Sequence of chain 1.A:
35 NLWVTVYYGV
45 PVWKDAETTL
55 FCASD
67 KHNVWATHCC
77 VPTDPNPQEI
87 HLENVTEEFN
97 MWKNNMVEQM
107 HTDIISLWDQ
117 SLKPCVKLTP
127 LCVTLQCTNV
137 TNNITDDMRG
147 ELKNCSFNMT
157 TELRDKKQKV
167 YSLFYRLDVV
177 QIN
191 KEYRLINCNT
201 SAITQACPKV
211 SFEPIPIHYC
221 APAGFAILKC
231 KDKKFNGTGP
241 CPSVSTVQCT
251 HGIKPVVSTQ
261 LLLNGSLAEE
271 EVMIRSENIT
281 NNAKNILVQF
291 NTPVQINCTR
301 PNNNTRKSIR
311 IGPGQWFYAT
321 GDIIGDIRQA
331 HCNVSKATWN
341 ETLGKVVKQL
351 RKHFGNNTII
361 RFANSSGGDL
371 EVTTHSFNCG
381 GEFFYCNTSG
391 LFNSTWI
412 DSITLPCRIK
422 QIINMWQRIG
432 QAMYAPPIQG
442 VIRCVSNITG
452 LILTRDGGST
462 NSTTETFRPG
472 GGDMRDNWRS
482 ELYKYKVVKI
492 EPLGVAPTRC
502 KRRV

Binding-site contacts:
Ligand atom C2 contacts residue ASP94 of chain 1.C at 4.2 Å.
Ligand atom C6 contacts residue ASN95 of chain 1.C at 3.9 Å.
Ligand atom O7 contacts residue ASN135 of chain 1.A at 4.3 Å.
Ligand atom C7 contacts residue SER97 of chain 1.C at 4.3 Å.
Ligand atom C5 contacts residue ASP94 of chain 1.C at 4.0 Å.
Ligand atom O7 contacts residue ASP94 of chain 1.C at 4.3 Å.
Ligand atom C8 contacts residue LYS191 of chain 1.A at 4.2 Å.
Ligand atom O6 contacts residue ASP94 of chain 1.C at 3.7 Å.
Ligand atom C4 contacts residue ASN135 of chain 1.A at 4.3 Å.
Ligand atom C2 contacts residue ASN135 of chain 1.A at 2.5 Å.
Ligand atom N2 contacts residue ASP94 of chain 1.C at 4.2 Å.
Ligand atom C6 contacts residue GLY146 of chain 1.A at 4.4 Å.
Ligand atom N2 contacts residue SER97 of chain 1.C at 4.0 Å.
Ligand atom N2 contacts residue ASN135 of chain 1.A at 3.0 Å (h-bond).
Ligand atom C1 contacts residue LYS149 of chain 1.A at 4.5 Å.
Ligand atom C8 contacts residue TYR193 of chain 1.A at 4.5 Å (hydrophobic).
Ligand atom C4 contacts residue ASP94 of chain 1.C at 4.2 Å.
Ligand atom O6 contacts residue TRP92 of chain 1.C at 4.5 Å.
Ligand atom C8 contacts residue CYS133 of chain 1.A at 4.2 Å (hydrophobic).
Ligand atom C8 contacts residue TYR59 of chain 1.D at 3.5 Å (hydrophobic).
Ligand atom O5 contacts residue ASN95 of chain 1.C at 4.2 Å.
Ligand atom C1 contacts residue ASP94 of chain 1.C at 4.0 Å.
Ligand atom O4 contacts residue ASN95 of chain 1.C at 4.1 Å.
Ligand atom C3 contacts residue ASP94 of chain 1.C at 3.6 Å.
Ligand atom O3 contacts residue SER97 of chain 1.C at 4.4 Å.
Ligand atom O5 contacts residue GLY146 of chain 1.A at 4.2 Å.
Ligand atom O6 contacts residue ASN95 of chain 1.C at 3.1 Å (h-bond).
Ligand atom O6 contacts residue ARG145 of chain 1.A at 3.9 Å.
Ligand atom C6 contacts residue ARG145 of chain 1.A at 4.4 Å.
Ligand atom C1 contacts residue ASN135 of chain 1.A at 1.5 Å.
Ligand atom O5 contacts residue ASN135 of chain 1.A at 2.4 Å (h-bond).
Ligand atom O4 contacts residue ASP94 of chain 1.C at 4.3 Å.
Ligand atom C3 contacts residue ASN135 of chain 1.A at 3.9 Å.
Ligand atom C8 contacts residue SER97 of chain 1.C at 3.9 Å.
Ligand atom C5 contacts residue ASN135 of chain 1.A at 3.8 Å.
Ligand atom C7 contacts residue ASN135 of chain 1.A at 3.9 Å.
Ligand atom O5 contacts residue ASP94 of chain 1.C at 4.3 Å.
Ligand atom C5 contacts residue ASN95 of chain 1.C at 4.0 Å.

This protein binds this small molecule.
Small molecule (SMILES): CC(=O)N[C@H]1[C@H](O[C@H]2[C@H](O)[C@@H](NC(C)=O)CO[C@@H]2CO)O[C@H](CO)[C@@H](O[C@@H]2O[C@H](CO)[C@@H](O)[C@H](O)[C@@H]2O)[C@@H]1O

Sequence of chain 1.C:
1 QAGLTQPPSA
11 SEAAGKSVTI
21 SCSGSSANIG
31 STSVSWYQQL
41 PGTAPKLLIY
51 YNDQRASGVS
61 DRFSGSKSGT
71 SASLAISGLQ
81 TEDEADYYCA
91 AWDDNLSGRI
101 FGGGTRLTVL

Sequence of chain 1.D:
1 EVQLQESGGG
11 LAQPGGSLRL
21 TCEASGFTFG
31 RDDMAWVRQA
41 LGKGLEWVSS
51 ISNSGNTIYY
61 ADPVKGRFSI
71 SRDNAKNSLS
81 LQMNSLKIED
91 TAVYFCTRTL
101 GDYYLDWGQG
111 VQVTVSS